Binding-site contacts:
Ligand atom O7 contacts residue GLN269 of chain 2.D at 2.8 Å.
Ligand atom C1 contacts residue GLN269 of chain 2.D at 4.3 Å.
Ligand atom C7 contacts residue THR262 of chain 2.D at 3.5 Å.
Ligand atom C4 contacts residue ASN260 of chain 2.D at 3.8 Å.
Ligand atom O6 contacts residue ASN260 of chain 2.D at 3.8 Å.
Ligand atom C7 contacts residue GLN269 of chain 2.D at 3.8 Å.
Ligand atom N2 contacts residue THR262 of chain 2.D at 3.5 Å.
Ligand atom C6 contacts residue ASN260 of chain 2.D at 2.8 Å.
Ligand atom C2 contacts residue GLU214 of chain 2.D at 4.4 Å.
Ligand atom N2 contacts residue ASN260 of chain 2.D at 3.3 Å (h-bond).
Ligand atom C2 contacts residue ASN260 of chain 2.D at 2.5 Å.
Ligand atom C4 contacts residue GLU214 of chain 2.D at 4.1 Å.
Ligand atom C3 contacts residue ASN260 of chain 2.D at 3.7 Å.
Ligand atom O5 contacts residue ASN260 of chain 2.D at 2.4 Å (h-bond).
Ligand atom N2 contacts residue GLN269 of chain 2.D at 4.2 Å.
Ligand atom O4 contacts residue GLU214 of chain 2.D at 4.1 Å.
Ligand atom C7 contacts residue ASN260 of chain 2.D at 4.1 Å.
Ligand atom C3 contacts residue GLU214 of chain 2.D at 3.8 Å.
Ligand atom C1 contacts residue ASN260 of chain 2.D at 1.4 Å.
Ligand atom C5 contacts residue GLU214 of chain 2.D at 3.8 Å.
Ligand atom O7 contacts residue ASN260 of chain 2.D at 4.2 Å.
Ligand atom C1 contacts residue GLU214 of chain 2.D at 3.9 Å.
Ligand atom O7 contacts residue THR262 of chain 2.D at 2.9 Å.
Ligand atom C5 contacts residue ASN260 of chain 2.D at 3.1 Å.
Ligand atom O5 contacts residue GLU214 of chain 2.D at 3.1 Å (salt-bridge).

This protein binds this small molecule.
Small molecule (SMILES): CC(=O)N[C@@H]1[C@@H](O)[C@H](O)[C@@H](CO)O[C@H]1O

Sequence of chain 2.D:
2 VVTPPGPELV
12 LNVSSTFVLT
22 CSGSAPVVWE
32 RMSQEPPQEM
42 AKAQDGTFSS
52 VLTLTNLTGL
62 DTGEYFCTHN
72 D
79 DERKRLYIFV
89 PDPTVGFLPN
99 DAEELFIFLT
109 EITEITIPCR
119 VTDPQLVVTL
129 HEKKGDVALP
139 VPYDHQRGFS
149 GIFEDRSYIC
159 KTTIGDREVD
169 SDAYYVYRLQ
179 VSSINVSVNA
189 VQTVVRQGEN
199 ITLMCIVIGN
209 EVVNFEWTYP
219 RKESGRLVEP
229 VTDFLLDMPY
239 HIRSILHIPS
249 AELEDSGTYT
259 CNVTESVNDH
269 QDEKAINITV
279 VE